Sequence of chain 1.A:
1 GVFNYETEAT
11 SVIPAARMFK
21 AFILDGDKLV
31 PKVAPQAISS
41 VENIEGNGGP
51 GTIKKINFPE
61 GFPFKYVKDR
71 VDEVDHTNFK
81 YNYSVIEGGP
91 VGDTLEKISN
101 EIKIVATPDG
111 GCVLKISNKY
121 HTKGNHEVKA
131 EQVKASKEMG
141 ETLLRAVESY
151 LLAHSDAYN

Binding-site contacts:
Ligand atom C2 contacts residue PHE64 of chain 1.A at 4.0 Å (hydrophobic).
Ligand atom C16 contacts residue TYR120 of chain 1.A at 4.0 Å (hydrophobic).
Ligand atom O2 contacts residue PHE64 of chain 1.A at 3.0 Å (h-bond).
Ligand atom C16 contacts residue LEU95 of chain 1.A at 4.0 Å (hydrophobic).
Ligand atom C8 contacts residue VAL67 of chain 1.A at 4.0 Å (hydrophobic).
Ligand atom C18 contacts residue MET139 of chain 1.A at 4.1 Å (hydrophobic).
Ligand atom C1 contacts residue PHE64 of chain 1.A at 4.2 Å (hydrophobic).
Ligand atom C23 contacts residue HIS126 of chain 1.A at 3.3 Å.
Ligand atom C24 contacts residue VAL133 of chain 1.A at 4.2 Å (hydrophobic).
Ligand atom O4 contacts residue THR94 of chain 1.A at 3.2 Å (h-bond).
Ligand atom C23 contacts residue THR94 of chain 1.A at 3.9 Å.
Ligand atom C15 contacts residue DXC1 of chain 1.C at 4.1 Å.
Ligand atom O3 contacts residue HIS126 of chain 1.A at 2.5 Å (h-bond).
Ligand atom C16 contacts residue ILE98 of chain 1.A at 4.0 Å (hydrophobic).
Ligand atom C24 contacts residue GLN132 of chain 1.A at 3.3 Å.
Ligand atom C15 contacts residue PRO90 of chain 1.A at 4.0 Å (hydrophobic).
Ligand atom C20 contacts residue DXC1 of chain 1.C at 3.4 Å.
Ligand atom C16 contacts residue PRO90 of chain 1.A at 3.6 Å (hydrophobic).
Ligand atom C5 contacts residue MET139 of chain 1.A at 3.9 Å (hydrophobic).
Ligand atom O4 contacts residue HIS126 of chain 1.A at 3.3 Å (h-bond).
Ligand atom O3 contacts residue VAL128 of chain 1.A at 4.0 Å.
Ligand atom C18 contacts residue SER136 of chain 1.A at 4.1 Å.
Ligand atom C7 contacts residue DXC1 of chain 1.C at 3.9 Å.
Ligand atom C6 contacts residue PRO63 of chain 1.A at 4.0 Å (hydrophobic).
Ligand atom O1 contacts residue PHE64 of chain 1.A at 3.5 Å.
Ligand atom C3 contacts residue PHE58 of chain 1.A at 3.6 Å (hydrophobic).
Ligand atom C15 contacts residue ILE98 of chain 1.A at 3.7 Å (hydrophobic).
Ligand atom C7 contacts residue VAL67 of chain 1.A at 4.1 Å (hydrophobic).
Ligand atom C1 contacts residue PHE62 of chain 1.A at 3.9 Å (hydrophobic).
Ligand atom O2 contacts residue PHE62 of chain 1.A at 3.7 Å.
Ligand atom C17 contacts residue PRO90 of chain 1.A at 4.2 Å (hydrophobic).
Ligand atom C14 contacts residue ALA135 of chain 1.A at 3.9 Å (hydrophobic).
Ligand atom C20 contacts residue TYR120 of chain 1.A at 3.9 Å (hydrophobic).
Ligand atom C1 contacts residue PHE58 of chain 1.A at 4.1 Å (hydrophobic).
Ligand atom O3 contacts residue THR94 of chain 1.A at 4.0 Å.
Ligand atom C7 contacts residue PHE58 of chain 1.A at 3.7 Å (hydrophobic).
Ligand atom C2 contacts residue PHE58 of chain 1.A at 3.8 Å (hydrophobic).
Ligand atom O4 contacts residue PRO90 of chain 1.A at 4.0 Å.
Ligand atom O2 contacts residue PRO63 of chain 1.A at 3.4 Å.
Ligand atom C20 contacts residue SER136 of chain 1.A at 3.7 Å.

This small molecule binds to this protein.
Small molecule (SMILES): C[C@H](CCC(=O)O)[C@H]1CC[C@H]2[C@@H]3CC[C@@H]4C[C@H](O)CC[C@]4(C)[C@H]3C[C@H](O)[C@]12C